This protein binds this small molecule.
Small molecule (SMILES): CC(=O)N[C@@H]1[C@@H](O)[C@H](O)[C@@H](CO)O[C@H]1O

Sequence of chain 1.D:
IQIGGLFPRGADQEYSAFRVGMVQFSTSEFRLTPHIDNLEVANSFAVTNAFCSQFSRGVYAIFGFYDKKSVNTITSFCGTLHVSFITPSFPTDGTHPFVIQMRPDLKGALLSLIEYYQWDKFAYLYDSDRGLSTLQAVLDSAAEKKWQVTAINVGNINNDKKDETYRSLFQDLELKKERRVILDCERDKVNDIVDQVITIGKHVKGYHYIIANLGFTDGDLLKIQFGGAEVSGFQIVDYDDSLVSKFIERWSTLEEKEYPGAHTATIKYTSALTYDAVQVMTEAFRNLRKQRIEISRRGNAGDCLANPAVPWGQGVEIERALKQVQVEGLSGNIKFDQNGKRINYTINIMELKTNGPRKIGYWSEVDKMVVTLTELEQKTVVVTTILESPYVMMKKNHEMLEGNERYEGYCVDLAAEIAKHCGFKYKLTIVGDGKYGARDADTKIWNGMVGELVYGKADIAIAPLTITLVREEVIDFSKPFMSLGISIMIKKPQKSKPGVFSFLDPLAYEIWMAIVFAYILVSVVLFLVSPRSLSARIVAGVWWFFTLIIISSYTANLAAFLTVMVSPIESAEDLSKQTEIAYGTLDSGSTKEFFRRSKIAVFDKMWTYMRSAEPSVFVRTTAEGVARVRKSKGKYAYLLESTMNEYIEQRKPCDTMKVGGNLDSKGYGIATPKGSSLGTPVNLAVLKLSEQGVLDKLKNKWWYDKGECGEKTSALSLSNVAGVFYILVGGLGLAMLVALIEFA

Binding-site contacts:
Ligand atom C1 contacts residue ASN335 of chain 1.D at 3.9 Å.
Ligand atom C5 contacts residue ASN346 of chain 1.D at 3.6 Å.
Ligand atom C7 contacts residue ASN346 of chain 1.D at 3.7 Å.
Ligand atom O7 contacts residue ASN335 of chain 1.D at 4.5 Å.
Ligand atom C8 contacts residue ASN335 of chain 1.D at 3.6 Å.
Ligand atom C1 contacts residue ASN346 of chain 1.D at 1.4 Å.
Ligand atom C2 contacts residue ASN335 of chain 1.D at 4.4 Å.
Ligand atom O7 contacts residue ASN346 of chain 1.D at 3.9 Å.
Ligand atom N2 contacts residue ASN335 of chain 1.D at 3.6 Å (h-bond).
Ligand atom C1 contacts residue LYS337 of chain 1.D at 4.3 Å.
Ligand atom C5 contacts residue LYS337 of chain 1.D at 4.3 Å.
Ligand atom O5 contacts residue ASN346 of chain 1.D at 2.4 Å (h-bond).
Ligand atom O7 contacts residue THR348 of chain 1.D at 4.0 Å.
Ligand atom C6 contacts residue LYS337 of chain 1.D at 4.3 Å.
Ligand atom C7 contacts residue ASN335 of chain 1.D at 3.8 Å.
Ligand atom C3 contacts residue ASN346 of chain 1.D at 3.9 Å.
Ligand atom O5 contacts residue LYS337 of chain 1.D at 3.9 Å.
Ligand atom C2 contacts residue ASN346 of chain 1.D at 2.6 Å.
Ligand atom N2 contacts residue ASN346 of chain 1.D at 3.0 Å (h-bond).
Ligand atom C4 contacts residue ASN346 of chain 1.D at 4.3 Å.